Sequence of chain 21.C:
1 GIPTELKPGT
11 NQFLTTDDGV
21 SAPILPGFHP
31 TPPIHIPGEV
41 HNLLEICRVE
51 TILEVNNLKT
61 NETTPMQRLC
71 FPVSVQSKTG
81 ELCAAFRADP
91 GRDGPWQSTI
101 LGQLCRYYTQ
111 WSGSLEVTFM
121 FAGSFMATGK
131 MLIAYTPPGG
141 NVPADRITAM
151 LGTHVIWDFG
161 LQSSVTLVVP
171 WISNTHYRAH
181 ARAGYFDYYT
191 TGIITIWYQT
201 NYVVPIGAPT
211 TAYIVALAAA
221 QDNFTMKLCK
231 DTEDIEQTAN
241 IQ

Sequence of chain 25.C:
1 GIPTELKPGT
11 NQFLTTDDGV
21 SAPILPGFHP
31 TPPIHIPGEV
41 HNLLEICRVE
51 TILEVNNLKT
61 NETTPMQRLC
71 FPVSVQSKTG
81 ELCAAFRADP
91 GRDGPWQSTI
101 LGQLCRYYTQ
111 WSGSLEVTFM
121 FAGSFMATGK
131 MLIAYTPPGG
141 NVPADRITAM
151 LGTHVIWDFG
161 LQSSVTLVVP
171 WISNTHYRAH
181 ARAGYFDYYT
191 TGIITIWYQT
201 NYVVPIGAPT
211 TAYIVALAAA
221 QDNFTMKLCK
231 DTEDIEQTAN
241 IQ

A protein and the small-molecule ligand that binds it are described below.
Small molecule (SMILES): CCO/N=C/c1ccc(OCC[C@@H](C)CCN2CCN(c3ccncc3)C2=O)cc1

Sequence of chain 25.A:
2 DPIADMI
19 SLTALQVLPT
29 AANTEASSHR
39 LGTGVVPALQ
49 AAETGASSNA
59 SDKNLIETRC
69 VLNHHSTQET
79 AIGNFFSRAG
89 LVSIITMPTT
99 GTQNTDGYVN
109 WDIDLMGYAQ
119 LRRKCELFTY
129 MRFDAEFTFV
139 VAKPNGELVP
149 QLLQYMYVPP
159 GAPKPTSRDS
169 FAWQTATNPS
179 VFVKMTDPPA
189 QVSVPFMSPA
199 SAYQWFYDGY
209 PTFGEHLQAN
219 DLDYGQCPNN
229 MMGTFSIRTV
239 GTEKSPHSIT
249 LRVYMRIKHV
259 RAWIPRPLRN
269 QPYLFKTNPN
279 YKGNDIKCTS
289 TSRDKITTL

Binding-site contacts:
Ligand atom CAS contacts residue ASN228 of chain 25.A at 3.5 Å.
Ligand atom CAO contacts residue MET230 of chain 25.A at 3.6 Å (hydrophobic).
Ligand atom CAR contacts residue ASN228 of chain 25.A at 3.7 Å.
Ligand atom NBD contacts residue ASN228 of chain 25.A at 3.7 Å.
Ligand atom CAH contacts residue MET114 of chain 25.A at 3.5 Å (hydrophobic).
Ligand atom CAG contacts residue TRP203 of chain 25.A at 3.7 Å (hydrophobic).
Ligand atom CBB contacts residue LEU113 of chain 25.A at 3.7 Å (hydrophobic).
Ligand atom NAT contacts residue TYR155 of chain 25.A at 3.9 Å.
Ligand atom CAA contacts residue PRO177 of chain 25.A at 3.2 Å (hydrophobic).
Ligand atom NBD contacts residue TRP203 of chain 25.A at 3.6 Å.
Ligand atom CAZ contacts residue ILE111 of chain 25.A at 3.9 Å (hydrophobic).
Ligand atom CAN contacts residue PHE135 of chain 25.A at 3.8 Å (hydrophobic).
Ligand atom CAS contacts residue TYR201 of chain 25.A at 3.9 Å (hydrophobic).
Ligand atom CAI contacts residue PHE135 of chain 25.A at 3.5 Å (hydrophobic).
Ligand atom CAF contacts residue ASP112 of chain 25.A at 3.9 Å.
Ligand atom CAK contacts residue PHE135 of chain 25.A at 3.3 Å (hydrophobic).
Ligand atom CAE contacts residue GLN202 of chain 25.A at 3.6 Å.
Ligand atom NBC contacts residue ASN228 of chain 25.A at 3.7 Å.
Ligand atom CAF contacts residue MET114 of chain 25.A at 3.1 Å (hydrophobic).
Ligand atom CAJ contacts residue TYR155 of chain 25.A at 3.5 Å (hydrophobic).
Ligand atom NAU contacts residue MET114 of chain 25.A at 3.9 Å.
Ligand atom CBA contacts residue TRP203 of chain 25.A at 3.8 Å (hydrophobic).
Ligand atom CAS contacts residue TRP203 of chain 25.A at 3.4 Å (hydrophobic).
Ligand atom CAN contacts residue ILE111 of chain 25.A at 3.8 Å (hydrophobic).
Ligand atom CAP contacts residue LEU113 of chain 25.A at 3.6 Å (hydrophobic).
Ligand atom CAD contacts residue PHE137 of chain 25.A at 3.9 Å (hydrophobic).
Ligand atom CAQ contacts residue LEU113 of chain 25.A at 3.6 Å (hydrophobic).
Ligand atom CAG contacts residue ASN228 of chain 25.A at 3.3 Å.
Ligand atom CAX contacts residue ASN228 of chain 25.A at 3.8 Å.
Ligand atom CBA contacts residue ASN228 of chain 25.A at 3.7 Å.
Ligand atom CAE contacts residue ASN228 of chain 25.A at 3.6 Å.
Ligand atom CAG contacts residue GLN202 of chain 25.A at 3.5 Å.
Ligand atom OAC contacts residue LEU113 of chain 25.A at 3.4 Å (h-bond).
Ligand atom OAW contacts residue MET195 of chain 25.A at 3.4 Å.
Ligand atom OAC contacts residue ASP112 of chain 25.A at 3.8 Å.
Ligand atom CAA contacts residue VAL179 of chain 25.A at 3.5 Å (hydrophobic).
Ligand atom CAR contacts residue TYR201 of chain 25.A at 3.5 Å (hydrophobic).
Ligand atom CAM contacts residue TYR155 of chain 25.A at 3.9 Å (hydrophobic).
Ligand atom CAL contacts residue TYR155 of chain 25.A at 3.4 Å (hydrophobic).
Ligand atom CAL contacts residue ILE111 of chain 25.A at 3.9 Å (hydrophobic).